Sequence of chain 1.B:
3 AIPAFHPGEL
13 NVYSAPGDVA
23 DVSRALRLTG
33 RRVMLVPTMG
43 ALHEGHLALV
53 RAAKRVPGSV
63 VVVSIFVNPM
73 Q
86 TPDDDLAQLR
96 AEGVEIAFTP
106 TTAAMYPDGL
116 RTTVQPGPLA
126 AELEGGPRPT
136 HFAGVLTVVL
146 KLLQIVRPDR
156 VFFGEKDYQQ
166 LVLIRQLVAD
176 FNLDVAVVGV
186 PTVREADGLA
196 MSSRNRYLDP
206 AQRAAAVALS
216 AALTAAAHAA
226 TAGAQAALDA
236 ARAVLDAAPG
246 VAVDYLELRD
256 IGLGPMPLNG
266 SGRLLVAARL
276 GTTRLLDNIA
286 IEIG

Binding-site contacts:
Ligand atom OAH contacts residue THR187 of chain 1.B at 3.6 Å.
Ligand atom NAG contacts residue SO41 of chain 1.L at 2.9 Å (h-bond).
Ligand atom CAA contacts residue THR187 of chain 1.B at 4.2 Å.
Ligand atom CAA contacts residue ALA50 of chain 1.B at 4.1 Å (hydrophobic).
Ligand atom CAB contacts residue SO41 of chain 1.L at 3.7 Å.
Ligand atom OAH contacts residue GLY47 of chain 1.B at 3.7 Å.
Ligand atom OAH contacts residue PRO186 of chain 1.B at 3.6 Å.
Ligand atom CAD contacts residue HIS45 of chain 1.B at 4.3 Å.
Ligand atom OAH contacts residue VAL188 of chain 1.B at 3.0 Å (h-bond).
Ligand atom CAI contacts residue VAL188 of chain 1.B at 3.9 Å (hydrophobic).
Ligand atom CAK contacts residue MET196 of chain 1.B at 4.0 Å (hydrophobic).
Ligand atom CAD contacts residue LEU51 of chain 1.B at 4.2 Å (hydrophobic).
Ligand atom CAD contacts residue HIS48 of chain 1.B at 4.0 Å.
Ligand atom CAK contacts residue HIS45 of chain 1.B at 3.5 Å.
Ligand atom CAE contacts residue HIS45 of chain 1.B at 3.8 Å.
Ligand atom NAG contacts residue HIS45 of chain 1.B at 3.4 Å.
Ligand atom CAC contacts residue LYS161 of chain 1.B at 4.2 Å.
Ligand atom CAC contacts residue GLY47 of chain 1.B at 3.8 Å.
Ligand atom CAE contacts residue GLY47 of chain 1.B at 4.3 Å.
Ligand atom CAJ contacts residue GLY47 of chain 1.B at 4.0 Å.
Ligand atom CAA contacts residue GLY159 of chain 1.B at 4.2 Å.
Ligand atom NAG contacts residue MET196 of chain 1.B at 4.2 Å.
Ligand atom CAF contacts residue GLY47 of chain 1.B at 3.5 Å.
Ligand atom CAE contacts residue MET196 of chain 1.B at 3.2 Å (hydrophobic).
Ligand atom CAC contacts residue VAL188 of chain 1.B at 3.8 Å (hydrophobic).
Ligand atom CAA contacts residue VAL185 of chain 1.B at 3.7 Å (hydrophobic).
Ligand atom CAA contacts residue LEU51 of chain 1.B at 3.8 Å (hydrophobic).
Ligand atom CAI contacts residue GLY47 of chain 1.B at 3.4 Å.
Ligand atom CAF contacts residue GLY159 of chain 1.B at 3.9 Å.
Ligand atom CAA contacts residue PRO186 of chain 1.B at 3.2 Å (hydrophobic).
Ligand atom NAG contacts residue ASP162 of chain 1.B at 4.3 Å.
Ligand atom CAK contacts residue SO41 of chain 1.L at 4.0 Å.
Ligand atom CAA contacts residue VAL188 of chain 1.B at 3.9 Å (hydrophobic).
Ligand atom CAB contacts residue HIS45 of chain 1.B at 3.9 Å.
Ligand atom CAC contacts residue THR187 of chain 1.B at 4.0 Å.
Ligand atom CAA contacts residue GLY47 of chain 1.B at 3.6 Å.
Ligand atom CAC contacts residue MET196 of chain 1.B at 4.1 Å (hydrophobic).
Ligand atom CAJ contacts residue HIS45 of chain 1.B at 4.0 Å.
Ligand atom CAE contacts residue LYS161 of chain 1.B at 3.9 Å.
Ligand atom CAB contacts residue HIS48 of chain 1.B at 3.8 Å.

A small-molecule ligand and the protein it binds are described below.
Small molecule (SMILES): COc1ccc2[nH]ccc2c1